A protein and the small-molecule ligand that binds it are described below.
Small molecule (SMILES): CC(C)S(=O)(=O)NC[C@H](C)c1ccc(-c2ccc([C@@H](C)CNS(=O)(=O)C(C)C)cc2)cc1

Sequence of chain 1.B:
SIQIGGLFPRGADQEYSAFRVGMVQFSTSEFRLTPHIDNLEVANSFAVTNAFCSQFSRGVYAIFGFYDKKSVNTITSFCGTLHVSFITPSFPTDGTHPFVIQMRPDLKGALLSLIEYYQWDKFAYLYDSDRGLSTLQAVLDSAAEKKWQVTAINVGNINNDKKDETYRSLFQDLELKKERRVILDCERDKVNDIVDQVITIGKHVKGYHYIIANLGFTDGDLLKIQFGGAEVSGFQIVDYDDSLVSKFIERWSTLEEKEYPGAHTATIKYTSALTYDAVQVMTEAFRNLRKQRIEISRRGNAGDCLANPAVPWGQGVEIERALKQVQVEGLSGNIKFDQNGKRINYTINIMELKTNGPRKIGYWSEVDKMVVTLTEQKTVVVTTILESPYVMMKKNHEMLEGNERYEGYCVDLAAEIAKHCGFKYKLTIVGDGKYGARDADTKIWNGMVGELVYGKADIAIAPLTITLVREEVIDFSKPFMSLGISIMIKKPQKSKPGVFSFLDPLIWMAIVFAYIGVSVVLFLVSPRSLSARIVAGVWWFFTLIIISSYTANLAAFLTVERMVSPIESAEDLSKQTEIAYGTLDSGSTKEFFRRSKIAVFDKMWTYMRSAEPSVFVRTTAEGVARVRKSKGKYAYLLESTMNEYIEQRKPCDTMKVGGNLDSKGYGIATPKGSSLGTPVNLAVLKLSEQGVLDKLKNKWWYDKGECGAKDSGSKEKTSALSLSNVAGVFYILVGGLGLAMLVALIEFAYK

Binding-site contacts:
Ligand atom C9 contacts residue PRO487 of chain 1.C at 3.4 Å (hydrophobic).
Ligand atom C20 contacts residue SER747 of chain 1.B at 3.7 Å.
Ligand atom C16 contacts residue SER722 of chain 1.C at 3.5 Å.
Ligand atom O4 contacts residue GLY724 of chain 1.C at 3.6 Å (h-bond).
Ligand atom C7 contacts residue PRO487 of chain 1.C at 3.6 Å (hydrophobic).
Ligand atom C18 contacts residue SER722 of chain 1.B at 3.8 Å.
Ligand atom C2 contacts residue MET489 of chain 1.B at 3.5 Å (hydrophobic).
Ligand atom O4 contacts residue LYS723 of chain 1.C at 3.5 Å.
Ligand atom N1 contacts residue PRO487 of chain 1.B at 2.6 Å (h-bond).
Ligand atom S2 contacts residue PRO487 of chain 1.B at 3.6 Å.
Ligand atom C23 contacts residue LEU744 of chain 1.B at 3.7 Å (hydrophobic).
Ligand atom C8 contacts residue PRO487 of chain 1.C at 3.2 Å (hydrophobic).
Ligand atom C24 contacts residue PRO487 of chain 1.B at 3.9 Å (hydrophobic).
Ligand atom C24 contacts residue SER747 of chain 1.B at 3.5 Å.
Ligand atom C5 contacts residue LYS723 of chain 1.C at 3.9 Å.
Ligand atom C3 contacts residue PRO487 of chain 1.B at 3.7 Å (hydrophobic).
Ligand atom S1 contacts residue PRO487 of chain 1.C at 3.8 Å.
Ligand atom N2 contacts residue PRO487 of chain 1.C at 2.5 Å (h-bond).
Ligand atom C22 contacts residue LEU744 of chain 1.C at 3.5 Å (hydrophobic).
Ligand atom O1 contacts residue LYS723 of chain 1.B at 3.4 Å.
Ligand atom C19 contacts residue SER747 of chain 1.C at 3.7 Å.
Ligand atom C2 contacts residue PRO487 of chain 1.B at 3.8 Å (hydrophobic).
Ligand atom C18 contacts residue SER747 of chain 1.C at 3.6 Å.
Ligand atom O2 contacts residue PRO487 of chain 1.C at 3.8 Å.
Ligand atom C13 contacts residue PHE488 of chain 1.C at 3.8 Å (hydrophobic).
Ligand atom C24 contacts residue LEU744 of chain 1.B at 3.7 Å (hydrophobic).
Ligand atom C11 contacts residue LYS723 of chain 1.B at 3.6 Å.
Ligand atom O3 contacts residue PRO487 of chain 1.B at 3.5 Å (h-bond).
Ligand atom C14 contacts residue PRO487 of chain 1.B at 3.8 Å (hydrophobic).
Ligand atom C15 contacts residue PRO487 of chain 1.B at 3.5 Å (hydrophobic).
Ligand atom C13 contacts residue PRO487 of chain 1.C at 3.4 Å (hydrophobic).
Ligand atom C17 contacts residue SER722 of chain 1.B at 3.5 Å.
Ligand atom O1 contacts residue GLY724 of chain 1.B at 3.5 Å (h-bond).
Ligand atom C22 contacts residue SER747 of chain 1.C at 3.2 Å.
Ligand atom O2 contacts residue LYS486 of chain 1.C at 3.7 Å.
Ligand atom C15 contacts residue SER722 of chain 1.C at 3.7 Å.
Ligand atom C21 contacts residue ILE474 of chain 1.B at 3.7 Å (hydrophobic).
Ligand atom C2 contacts residue SER490 of chain 1.B at 3.7 Å.
Ligand atom C18 contacts residue PRO487 of chain 1.C at 3.3 Å (hydrophobic).
Ligand atom C8 contacts residue MET489 of chain 1.C at 3.8 Å (hydrophobic).

Sequence of chain 1.C:
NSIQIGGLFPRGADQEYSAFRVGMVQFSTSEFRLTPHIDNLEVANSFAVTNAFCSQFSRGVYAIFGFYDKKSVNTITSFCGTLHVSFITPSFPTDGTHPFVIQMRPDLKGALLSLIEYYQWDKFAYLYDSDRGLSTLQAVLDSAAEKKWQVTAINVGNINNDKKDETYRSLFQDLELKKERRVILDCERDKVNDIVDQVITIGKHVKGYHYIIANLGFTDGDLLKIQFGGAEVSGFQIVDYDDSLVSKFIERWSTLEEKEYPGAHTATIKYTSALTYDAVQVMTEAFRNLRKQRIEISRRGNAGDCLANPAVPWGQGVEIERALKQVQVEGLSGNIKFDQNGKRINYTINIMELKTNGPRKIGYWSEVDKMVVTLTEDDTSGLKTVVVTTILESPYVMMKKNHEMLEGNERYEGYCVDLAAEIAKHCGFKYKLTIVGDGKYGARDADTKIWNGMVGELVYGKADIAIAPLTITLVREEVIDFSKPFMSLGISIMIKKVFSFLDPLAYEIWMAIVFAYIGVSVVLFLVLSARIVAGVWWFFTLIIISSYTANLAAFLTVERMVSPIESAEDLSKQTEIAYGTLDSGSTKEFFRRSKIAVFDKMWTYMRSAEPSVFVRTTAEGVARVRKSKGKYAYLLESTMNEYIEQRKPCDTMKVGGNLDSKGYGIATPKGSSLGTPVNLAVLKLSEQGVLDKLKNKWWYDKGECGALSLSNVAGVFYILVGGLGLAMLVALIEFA